Sequence of chain 1.A:
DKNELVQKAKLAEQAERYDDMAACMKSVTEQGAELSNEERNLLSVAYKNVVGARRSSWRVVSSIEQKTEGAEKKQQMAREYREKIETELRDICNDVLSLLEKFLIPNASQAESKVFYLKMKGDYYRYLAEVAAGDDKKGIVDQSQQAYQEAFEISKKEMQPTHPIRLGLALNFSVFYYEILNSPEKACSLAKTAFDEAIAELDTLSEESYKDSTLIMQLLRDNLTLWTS

This small molecule binds to this protein.
Small molecule (SMILES): CC(C)[C@H](NC(=O)[C@H](CC(N)=O)NC(=O)[C@@H]1CCCN1C(=O)[C@@H](NC(=O)[C@H](COP(=O)(O)O)NC(=O)[C@@H](NC(=O)[C@H](CO)NC(=O)[C@@H](N)CCCN=C(N)N)[C@@H](C)O)[C@@H](C)O)C(=O)N[C@H](C=O)Cc1cnc[nH]1

Binding-site contacts:
Ligand atom O2P contacts residue TYR128 of chain 1.A at 2.5 Å (h-bond).
Ligand atom OG1 contacts residue LEU172 of chain 1.A at 3.5 Å.
Ligand atom O1P contacts residue ARG127 of chain 1.A at 2.8 Å (salt-bridge).
Ligand atom CE1 contacts residue ASN42 of chain 1.A at 3.7 Å.
Ligand atom OD1 contacts residue LYS49 of chain 1.A at 3.1 Å.
Ligand atom NH2 contacts residue ARG60 of chain 1.A at 3.1 Å (salt-bridge).
Ligand atom OG1 contacts residue ASN173 of chain 1.A at 2.8 Å (h-bond).
Ligand atom O contacts residue VAL176 of chain 1.A at 3.5 Å.
Ligand atom OD1 contacts residue VAL46 of chain 1.A at 3.5 Å.
Ligand atom CB contacts residue ASN173 of chain 1.A at 3.3 Å.
Ligand atom O contacts residue ASN224 of chain 1.A at 3.0 Å (h-bond).
Ligand atom O2P contacts residue ARG127 of chain 1.A at 2.8 Å (salt-bridge).
Ligand atom O3P contacts residue MG1 of chain 1.E at 2.7 Å.
Ligand atom CD2 contacts residue ASN42 of chain 1.A at 2.9 Å.
Ligand atom CG contacts residue VAL46 of chain 1.A at 3.5 Å (hydrophobic).
Ligand atom N contacts residue GLU180 of chain 1.A at 3.2 Å (salt-bridge).
Ligand atom CD2 contacts residue VAL46 of chain 1.A at 3.4 Å (hydrophobic).
Ligand atom N contacts residue LEU172 of chain 1.A at 3.2 Å.
Ligand atom ND2 contacts residue ASN50 of chain 1.A at 3.0 Å (h-bond).
Ligand atom CB contacts residue ASN173 of chain 1.A at 3.5 Å.
Ligand atom ND2 contacts residue LYS49 of chain 1.A at 3.5 Å.
Ligand atom OG1 contacts residue GLY169 of chain 1.A at 3.1 Å (h-bond).
Ligand atom CA contacts residue ASN224 of chain 1.A at 3.6 Å.
Ligand atom O1P contacts residue ARG56 of chain 1.A at 2.7 Å (salt-bridge).
Ligand atom P contacts residue ARG56 of chain 1.A at 3.6 Å.
Ligand atom NE2 contacts residue VAL46 of chain 1.A at 3.6 Å.
Ligand atom O contacts residue LYS49 of chain 1.A at 3.0 Å (salt-bridge).
Ligand atom CG contacts residue LYS49 of chain 1.A at 3.5 Å.
Ligand atom NE contacts residue ARG60 of chain 1.A at 3.6 Å.
Ligand atom NE2 contacts residue ASN42 of chain 1.A at 2.5 Å.
Ligand atom N contacts residue ASN224 of chain 1.A at 3.0 Å (h-bond).
Ligand atom OG contacts residue GLU180 of chain 1.A at 3.5 Å (salt-bridge).
Ligand atom CG1 contacts residue ASP213 of chain 1.A at 3.3 Å.
Ligand atom O3P contacts residue ARG56 of chain 1.A at 2.7 Å (salt-bridge).
Ligand atom CB contacts residue GLU180 of chain 1.A at 3.6 Å.
Ligand atom CZ contacts residue ARG60 of chain 1.A at 3.5 Å.
Ligand atom OG contacts residue TRP228 of chain 1.A at 2.8 Å (h-bond).
Ligand atom N contacts residue ASN173 of chain 1.A at 2.9 Å (h-bond).
Ligand atom C contacts residue LEU172 of chain 1.A at 3.5 Å (hydrophobic).
Ligand atom C contacts residue VAL46 of chain 1.A at 3.6 Å (hydrophobic).